Binding-site contacts:
Ligand atom O7 contacts residue ASN1134 of chain 1.C at 3.3 Å (h-bond).
Ligand atom C4 contacts residue ASN1134 of chain 1.C at 4.2 Å.
Ligand atom C8 contacts residue ASN1134 of chain 1.C at 4.0 Å.
Ligand atom C3 contacts residue ASN1134 of chain 1.C at 3.8 Å.
Ligand atom C5 contacts residue ASN1134 of chain 1.C at 3.6 Å.
Ligand atom C2 contacts residue ASN1134 of chain 1.C at 2.4 Å.
Ligand atom C1 contacts residue ASN1134 of chain 1.C at 1.4 Å.
Ligand atom C7 contacts residue ASN1134 of chain 1.C at 3.4 Å.
Ligand atom C8 contacts residue ILE1132 of chain 1.C at 4.3 Å (hydrophobic).
Ligand atom N2 contacts residue ASN1134 of chain 1.C at 2.9 Å (h-bond).
Ligand atom O5 contacts residue ASN1134 of chain 1.C at 2.3 Å (h-bond).

This small molecule binds to this protein.
Small molecule (SMILES): CC(=O)N[C@H]1[C@H](O[C@H]2[C@H](O)[C@@H](NC(C)=O)CO[C@@H]2CO)O[C@H](CO)[C@@H](O)[C@@H]1O

Sequence of chain 1.C:
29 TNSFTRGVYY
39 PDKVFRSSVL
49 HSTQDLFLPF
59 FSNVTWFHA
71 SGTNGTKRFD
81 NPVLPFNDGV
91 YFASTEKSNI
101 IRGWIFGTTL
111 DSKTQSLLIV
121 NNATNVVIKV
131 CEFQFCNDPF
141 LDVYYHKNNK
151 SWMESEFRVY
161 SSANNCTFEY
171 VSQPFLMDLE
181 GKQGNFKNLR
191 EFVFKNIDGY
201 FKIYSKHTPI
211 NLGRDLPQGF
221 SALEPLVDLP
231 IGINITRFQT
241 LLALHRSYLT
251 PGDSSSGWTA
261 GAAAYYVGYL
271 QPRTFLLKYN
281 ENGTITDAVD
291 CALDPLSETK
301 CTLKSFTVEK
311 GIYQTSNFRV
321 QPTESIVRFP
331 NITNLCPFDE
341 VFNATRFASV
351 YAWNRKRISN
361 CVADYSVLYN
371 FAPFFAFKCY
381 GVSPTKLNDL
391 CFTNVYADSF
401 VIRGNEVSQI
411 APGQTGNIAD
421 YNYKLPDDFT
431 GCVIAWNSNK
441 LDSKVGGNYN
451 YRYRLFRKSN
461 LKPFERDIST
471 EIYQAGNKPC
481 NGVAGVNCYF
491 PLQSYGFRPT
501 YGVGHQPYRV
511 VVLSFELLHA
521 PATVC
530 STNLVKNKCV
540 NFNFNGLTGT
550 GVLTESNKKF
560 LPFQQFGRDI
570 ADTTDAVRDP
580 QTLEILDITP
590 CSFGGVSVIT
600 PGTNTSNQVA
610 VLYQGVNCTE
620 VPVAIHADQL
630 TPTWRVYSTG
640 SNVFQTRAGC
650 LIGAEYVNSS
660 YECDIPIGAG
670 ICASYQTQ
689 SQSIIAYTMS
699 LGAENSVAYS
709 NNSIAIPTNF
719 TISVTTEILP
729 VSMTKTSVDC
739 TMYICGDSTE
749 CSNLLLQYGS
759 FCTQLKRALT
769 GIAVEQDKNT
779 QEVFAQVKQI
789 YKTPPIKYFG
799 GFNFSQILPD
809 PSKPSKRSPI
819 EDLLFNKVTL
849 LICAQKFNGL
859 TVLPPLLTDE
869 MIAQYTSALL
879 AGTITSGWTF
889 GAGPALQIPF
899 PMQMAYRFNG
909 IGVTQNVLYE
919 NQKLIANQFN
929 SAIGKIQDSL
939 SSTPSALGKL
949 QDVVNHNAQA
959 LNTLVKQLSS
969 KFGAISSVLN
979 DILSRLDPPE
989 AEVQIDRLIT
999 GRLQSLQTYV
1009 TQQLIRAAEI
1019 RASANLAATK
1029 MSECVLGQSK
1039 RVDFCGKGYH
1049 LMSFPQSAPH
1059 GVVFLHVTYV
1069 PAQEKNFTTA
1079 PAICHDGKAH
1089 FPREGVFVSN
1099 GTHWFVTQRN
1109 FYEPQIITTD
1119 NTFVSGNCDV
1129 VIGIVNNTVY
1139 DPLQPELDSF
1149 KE